Sequence of chain 1.P:
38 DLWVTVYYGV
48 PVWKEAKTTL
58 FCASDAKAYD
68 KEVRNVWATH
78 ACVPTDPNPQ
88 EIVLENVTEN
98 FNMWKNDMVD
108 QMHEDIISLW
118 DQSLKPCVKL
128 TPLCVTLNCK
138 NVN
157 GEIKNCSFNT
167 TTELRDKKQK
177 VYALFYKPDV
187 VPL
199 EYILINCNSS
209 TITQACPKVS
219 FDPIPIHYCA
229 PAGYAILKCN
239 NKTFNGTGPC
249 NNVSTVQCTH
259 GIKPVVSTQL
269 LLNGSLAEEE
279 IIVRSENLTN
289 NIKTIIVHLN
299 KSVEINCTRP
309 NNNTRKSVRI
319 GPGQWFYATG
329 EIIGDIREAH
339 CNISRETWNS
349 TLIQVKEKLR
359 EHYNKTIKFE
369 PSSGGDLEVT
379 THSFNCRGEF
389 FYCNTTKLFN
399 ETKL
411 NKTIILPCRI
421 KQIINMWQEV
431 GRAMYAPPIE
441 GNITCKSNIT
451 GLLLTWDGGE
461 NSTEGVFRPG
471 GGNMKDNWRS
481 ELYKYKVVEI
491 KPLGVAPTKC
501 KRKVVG

Binding-site contacts:
Ligand atom C8 contacts residue LEU180 of chain 1.P at 4.4 Å (hydrophobic).
Ligand atom C3 contacts residue ASN161 of chain 1.P at 3.8 Å.
Ligand atom C3 contacts residue TYR178 of chain 1.P at 4.0 Å (hydrophobic).
Ligand atom C1 contacts residue ASN161 of chain 1.P at 1.4 Å.
Ligand atom O7 contacts residue TYR178 of chain 1.P at 3.6 Å.
Ligand atom O6 contacts residue TYR178 of chain 1.P at 4.5 Å.
Ligand atom N2 contacts residue ASN161 of chain 1.P at 2.9 Å (h-bond).
Ligand atom C8 contacts residue ARG92 of chain 1.R at 4.5 Å.
Ligand atom C7 contacts residue TYR178 of chain 1.P at 4.3 Å (hydrophobic).
Ligand atom O5 contacts residue TYR178 of chain 1.P at 4.3 Å.
Ligand atom C2 contacts residue ASN161 of chain 1.P at 2.5 Å.
Ligand atom C4 contacts residue ASN161 of chain 1.P at 4.2 Å.
Ligand atom C5 contacts residue ASN161 of chain 1.P at 3.7 Å.
Ligand atom O7 contacts residue ASN161 of chain 1.P at 3.1 Å (h-bond).
Ligand atom C5 contacts residue TYR178 of chain 1.P at 4.0 Å (hydrophobic).
Ligand atom C1 contacts residue TYR178 of chain 1.P at 3.6 Å (hydrophobic).
Ligand atom O5 contacts residue ASN161 of chain 1.P at 2.4 Å (h-bond).
Ligand atom C8 contacts residue ASN161 of chain 1.P at 4.4 Å.
Ligand atom N2 contacts residue TYR178 of chain 1.P at 4.0 Å.
Ligand atom C2 contacts residue TYR178 of chain 1.P at 4.2 Å (hydrophobic).
Ligand atom C7 contacts residue ASN161 of chain 1.P at 3.2 Å.

A small-molecule ligand and the protein it binds are described below.
Small molecule (SMILES): CC(=O)N[C@H]1[C@H](O[C@H]2[C@H](O)[C@@H](NC(C)=O)CO[C@@H]2CO)O[C@H](CO)[C@@H](O)[C@@H]1O

Sequence of chain 1.R:
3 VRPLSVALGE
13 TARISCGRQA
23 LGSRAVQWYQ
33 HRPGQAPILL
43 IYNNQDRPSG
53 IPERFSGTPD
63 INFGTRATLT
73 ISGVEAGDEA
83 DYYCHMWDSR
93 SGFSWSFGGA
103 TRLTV